The protein below binds the small molecule below.
Small molecule (SMILES): CC(C)=CCC/C(C)=C/CC/C(C)=C/CS[P](=O)(O)OP(=O)(O)O

Binding-site contacts:
Ligand atom O2A contacts residue ASN204 of chain 1.D at 3.9 Å.
Ligand atom C1 contacts residue PHE42 of chain 1.D at 3.7 Å (hydrophobic).
Ligand atom C7 contacts residue LEU200 of chain 1.D at 3.5 Å (hydrophobic).
Ligand atom PB contacts residue SER39 of chain 1.D at 3.7 Å.
Ligand atom C14 contacts residue TYR176 of chain 1.D at 3.2 Å (hydrophobic).
Ligand atom O3B contacts residue RWZ1 of chain 1.L at 3.7 Å.
Ligand atom C11 contacts residue LEU172 of chain 1.D at 3.5 Å (hydrophobic).
Ligand atom C12 contacts residue MET196 of chain 1.D at 3.6 Å (hydrophobic).
Ligand atom C4 contacts residue PHE42 of chain 1.D at 3.4 Å (hydrophobic).
Ligand atom C15 contacts residue GLY169 of chain 1.D at 3.8 Å.
Ligand atom O3B contacts residue SER39 of chain 1.D at 3.2 Å (h-bond).
Ligand atom C13 contacts residue MET196 of chain 1.D at 3.6 Å (hydrophobic).
Ligand atom C9 contacts residue VAL168 of chain 1.D at 3.5 Å (hydrophobic).
Ligand atom C14 contacts residue SER280 of chain 1.D at 3.6 Å.
Ligand atom C15 contacts residue TYR267 of chain 1.D at 3.4 Å (hydrophobic).
Ligand atom O2B contacts residue SER39 of chain 1.D at 3.2 Å (h-bond).
Ligand atom S1 contacts residue PHE42 of chain 1.D at 4.0 Å.
Ligand atom C15 contacts residue ALA193 of chain 1.D at 3.9 Å (hydrophobic).
Ligand atom C4 contacts residue RWZ1 of chain 1.L at 3.8 Å.
Ligand atom C6 contacts residue RWZ1 of chain 1.L at 3.6 Å.
Ligand atom O2B contacts residue SER41 of chain 1.D at 2.5 Å (h-bond).
Ligand atom C2 contacts residue PHE42 of chain 1.D at 4.0 Å (hydrophobic).
Ligand atom C9 contacts residue RWZ1 of chain 1.L at 3.8 Å.
Ligand atom C9 contacts residue ALA165 of chain 1.D at 3.8 Å (hydrophobic).
Ligand atom C15 contacts residue THR173 of chain 1.D at 3.8 Å.
Ligand atom C10 contacts residue LEU200 of chain 1.D at 3.6 Å (hydrophobic).
Ligand atom C8 contacts residue LEU200 of chain 1.D at 3.5 Å (hydrophobic).
Ligand atom S1 contacts residue SER41 of chain 1.D at 3.1 Å (h-bond).
Ligand atom C15 contacts residue MET196 of chain 1.D at 3.5 Å (hydrophobic).
Ligand atom PB contacts residue SER41 of chain 1.D at 3.9 Å.
Ligand atom PA contacts residue SER41 of chain 1.D at 3.8 Å.
Ligand atom C13 contacts residue GLY169 of chain 1.D at 4.0 Å.
Ligand atom C14 contacts residue MET196 of chain 1.D at 3.8 Å (hydrophobic).
Ligand atom O1A contacts residue SER41 of chain 1.D at 3.6 Å.
Ligand atom C12 contacts residue GLY169 of chain 1.D at 3.6 Å.
Ligand atom C3 contacts residue PHE42 of chain 1.D at 3.6 Å (hydrophobic).
Ligand atom C2 contacts residue RWZ1 of chain 1.L at 4.1 Å.
Ligand atom C8 contacts residue VAL168 of chain 1.D at 4.1 Å (hydrophobic).
Ligand atom O2B contacts residue PHE42 of chain 1.D at 3.8 Å.
Ligand atom C4 contacts residue TYR61 of chain 1.D at 3.8 Å (hydrophobic).

Sequence of chain 1.D:
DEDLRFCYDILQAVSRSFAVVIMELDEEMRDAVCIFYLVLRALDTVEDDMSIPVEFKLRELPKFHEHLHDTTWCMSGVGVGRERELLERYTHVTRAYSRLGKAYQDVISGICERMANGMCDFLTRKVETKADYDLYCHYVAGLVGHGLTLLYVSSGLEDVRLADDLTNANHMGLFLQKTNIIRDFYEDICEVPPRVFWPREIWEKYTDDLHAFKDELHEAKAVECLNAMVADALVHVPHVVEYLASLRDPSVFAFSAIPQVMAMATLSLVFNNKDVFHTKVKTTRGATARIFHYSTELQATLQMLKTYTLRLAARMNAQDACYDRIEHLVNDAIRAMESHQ